Binding-site contacts:
Ligand atom O01 contacts residue LEU52 of chain 1.A at 3.5 Å.
Ligand atom C17 contacts residue LEU94 of chain 1.A at 4.0 Å (hydrophobic).
Ligand atom C10 contacts residue LEU49 of chain 1.A at 3.5 Å (hydrophobic).
Ligand atom O04 contacts residue LEU131 of chain 1.A at 4.0 Å.
Ligand atom C18 contacts residue LEU87 of chain 1.A at 3.8 Å (hydrophobic).
Ligand atom C13 contacts residue LEU228 of chain 1.A at 3.9 Å (hydrophobic).
Ligand atom C15 contacts residue LEU228 of chain 1.A at 4.0 Å (hydrophobic).
Ligand atom O02 contacts residue LEU243 of chain 1.A at 3.3 Å.
Ligand atom C16 contacts residue LEU49 of chain 1.A at 3.8 Å (hydrophobic).
Ligand atom C12 contacts residue LEU228 of chain 1.A at 4.0 Å (hydrophobic).
Ligand atom C18 contacts residue ALA53 of chain 1.A at 4.0 Å (hydrophobic).
Ligand atom C12 contacts residue ALA53 of chain 1.A at 4.0 Å (hydrophobic).
Ligand atom C01 contacts residue PHE107 of chain 1.A at 3.7 Å (hydrophobic).
Ligand atom O04 contacts residue ILE127 of chain 1.A at 3.5 Å.
Ligand atom C09 contacts residue ALA53 of chain 1.A at 3.8 Å (hydrophobic).
Ligand atom O02 contacts residue THR50 of chain 1.A at 2.9 Å (h-bond).
Ligand atom C17 contacts residue LEU90 of chain 1.A at 3.7 Å (hydrophobic).
Ligand atom C10 contacts residue PHE107 of chain 1.A at 4.1 Å (hydrophobic).
Ligand atom C11 contacts residue LEU49 of chain 1.A at 4.0 Å (hydrophobic).
Ligand atom O04 contacts residue MET91 of chain 1.A at 3.5 Å.
Ligand atom O03 contacts residue MET124 of chain 1.A at 3.9 Å.
Ligand atom C18 contacts residue LEU228 of chain 1.A at 4.0 Å (hydrophobic).
Ligand atom O03 contacts residue LEU131 of chain 1.A at 4.1 Å.
Ligand atom C02 contacts residue PHE107 of chain 1.A at 4.1 Å (hydrophobic).
Ligand atom C14 contacts residue THR50 of chain 1.A at 3.9 Å.
Ligand atom O03 contacts residue PHE128 of chain 1.A at 3.0 Å.
Ligand atom C13 contacts residue LEU243 of chain 1.A at 4.0 Å (hydrophobic).
Ligand atom C13 contacts residue ALA53 of chain 1.A at 3.7 Å (hydrophobic).
Ligand atom C05 contacts residue PHE107 of chain 1.A at 3.8 Å (hydrophobic).
Ligand atom O01 contacts residue GLU56 of chain 1.A at 2.4 Å (salt-bridge).
Ligand atom C11 contacts residue ALA53 of chain 1.A at 3.9 Å (hydrophobic).
Ligand atom C09 contacts residue GLU56 of chain 1.A at 3.4 Å.
Ligand atom C14 contacts residue LEU228 of chain 1.A at 3.8 Å (hydrophobic).
Ligand atom C10 contacts residue ALA53 of chain 1.A at 3.4 Å (hydrophobic).
Ligand atom C11 contacts residue PHE107 of chain 1.A at 3.9 Å (hydrophobic).
Ligand atom C15 contacts residue LEU49 of chain 1.A at 3.8 Å (hydrophobic).
Ligand atom C15 contacts residue THR50 of chain 1.A at 4.0 Å.
Ligand atom O02 contacts residue LEU239 of chain 1.A at 4.0 Å.
Ligand atom O01 contacts residue ALA53 of chain 1.A at 3.6 Å.
Ligand atom C08 contacts residue GLU56 of chain 1.A at 3.6 Å.

The protein below binds the small molecule below.
Small molecule (SMILES): Cc1cc(O)ccc1C1=CS(=O)(=O)C=C1c1ccc(O)cc1C

Sequence of chain 1.A:
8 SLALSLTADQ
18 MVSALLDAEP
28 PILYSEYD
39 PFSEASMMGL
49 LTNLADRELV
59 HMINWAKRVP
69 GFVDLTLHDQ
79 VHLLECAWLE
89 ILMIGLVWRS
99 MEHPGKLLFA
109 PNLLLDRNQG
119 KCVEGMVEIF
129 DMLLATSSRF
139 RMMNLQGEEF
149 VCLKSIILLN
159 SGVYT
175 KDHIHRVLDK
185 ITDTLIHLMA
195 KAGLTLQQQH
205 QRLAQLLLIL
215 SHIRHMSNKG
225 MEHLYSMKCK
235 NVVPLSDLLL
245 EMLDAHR